A protein and the small-molecule ligand that binds it are described below.
Small molecule (SMILES): CC(=O)N[C@H]1[C@H](O[C@H]2[C@H](O)[C@@H](NC(C)=O)CO[C@@H]2CO)O[C@H](CO)[C@@H](O)[C@@H]1O

Sequence of chain 1.C:
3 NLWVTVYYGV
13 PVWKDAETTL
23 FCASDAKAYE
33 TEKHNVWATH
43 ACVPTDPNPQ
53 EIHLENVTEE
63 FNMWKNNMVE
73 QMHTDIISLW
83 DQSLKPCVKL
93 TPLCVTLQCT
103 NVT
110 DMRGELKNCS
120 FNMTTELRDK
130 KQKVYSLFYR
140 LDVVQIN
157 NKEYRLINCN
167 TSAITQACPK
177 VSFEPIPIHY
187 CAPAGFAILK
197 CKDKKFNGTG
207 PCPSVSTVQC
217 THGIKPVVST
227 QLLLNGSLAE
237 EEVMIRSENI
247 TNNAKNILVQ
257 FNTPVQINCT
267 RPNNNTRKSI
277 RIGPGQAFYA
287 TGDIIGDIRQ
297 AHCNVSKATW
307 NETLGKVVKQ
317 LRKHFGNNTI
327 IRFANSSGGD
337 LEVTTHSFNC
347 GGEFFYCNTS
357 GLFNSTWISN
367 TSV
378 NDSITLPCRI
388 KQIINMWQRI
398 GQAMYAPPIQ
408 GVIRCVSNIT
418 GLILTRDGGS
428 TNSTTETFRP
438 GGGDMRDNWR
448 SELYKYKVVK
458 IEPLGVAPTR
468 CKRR

Binding-site contacts:
Ligand atom C5 contacts residue ASN415 of chain 1.C at 3.7 Å.
Ligand atom N2 contacts residue ASN231 of chain 1.C at 4.5 Å.
Ligand atom C8 contacts residue ASN231 of chain 1.C at 3.2 Å.
Ligand atom C8 contacts residue NAG1 of chain 1.N at 3.2 Å.
Ligand atom N2 contacts residue ASN415 of chain 1.C at 2.8 Å (h-bond).
Ligand atom O7 contacts residue LYS221 of chain 1.C at 4.1 Å.
Ligand atom O6 contacts residue PRO260 of chain 1.C at 4.1 Å.
Ligand atom C7 contacts residue ASN415 of chain 1.C at 4.0 Å.
Ligand atom C1 contacts residue PRO260 of chain 1.C at 4.0 Å (hydrophobic).
Ligand atom C3 contacts residue ASN415 of chain 1.C at 3.8 Å.
Ligand atom C2 contacts residue ASN415 of chain 1.C at 2.4 Å.
Ligand atom O5 contacts residue ASN415 of chain 1.C at 2.4 Å (h-bond).
Ligand atom C6 contacts residue PRO260 of chain 1.C at 4.2 Å (hydrophobic).
Ligand atom C5 contacts residue PRO260 of chain 1.C at 4.3 Å (hydrophobic).
Ligand atom O6 contacts residue LEU234 of chain 1.C at 3.9 Å.
Ligand atom C7 contacts residue ASN231 of chain 1.C at 4.2 Å.
Ligand atom C8 contacts residue LYS221 of chain 1.C at 4.2 Å.
Ligand atom C4 contacts residue ASN415 of chain 1.C at 4.2 Å.
Ligand atom C1 contacts residue ASN415 of chain 1.C at 1.4 Å.
Ligand atom O5 contacts residue PRO260 of chain 1.C at 3.5 Å.
Ligand atom C8 contacts residue ASN415 of chain 1.C at 4.4 Å.